Binding-site contacts:
Ligand atom C7 contacts residue ASN12 of chain 16.C at 3.9 Å.
Ligand atom O7 contacts residue ASN12 of chain 16.C at 3.7 Å.
Ligand atom O5 contacts residue ASN12 of chain 16.C at 2.7 Å (h-bond).
Ligand atom C1 contacts residue ASN12 of chain 16.C at 2.2 Å.
Ligand atom C2 contacts residue ASN12 of chain 16.C at 3.2 Å.
Ligand atom N2 contacts residue ASN12 of chain 16.C at 3.8 Å.
Ligand atom C5 contacts residue ASN12 of chain 16.C at 4.1 Å.

Sequence of chain 16.C:
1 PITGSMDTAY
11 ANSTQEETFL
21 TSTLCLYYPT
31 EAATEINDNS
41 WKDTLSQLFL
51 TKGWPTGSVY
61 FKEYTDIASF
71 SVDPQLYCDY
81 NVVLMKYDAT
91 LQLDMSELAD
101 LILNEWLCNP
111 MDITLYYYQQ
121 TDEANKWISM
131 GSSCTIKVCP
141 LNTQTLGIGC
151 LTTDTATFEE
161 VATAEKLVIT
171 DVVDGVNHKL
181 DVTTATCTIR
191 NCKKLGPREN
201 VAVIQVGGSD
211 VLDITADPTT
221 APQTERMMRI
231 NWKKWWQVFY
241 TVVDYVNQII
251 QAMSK

This small molecule binds to this protein.
Small molecule (SMILES): CC(=O)N[C@H]1[C@H](O[C@H]2[C@H](O)[C@@H](NC(C)=O)CO[C@@H]2CO)O[C@H](CO)[C@@H](O)[C@@H]1O